Sequence of chain 1.Q:
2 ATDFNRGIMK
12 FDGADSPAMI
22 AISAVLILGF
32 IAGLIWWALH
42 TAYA

Binding-site contacts:
Ligand atom C06 contacts residue AJP1 of chain 1.NB at 4.3 Å.
Ligand atom C08 contacts residue ALA22 of chain 1.Q at 3.5 Å (hydrophobic).
Ligand atom C18 contacts residue PRO18 of chain 1.Q at 2.5 Å (hydrophobic).
Ligand atom C03 contacts residue ALA22 of chain 1.Q at 4.1 Å (hydrophobic).
Ligand atom O25 contacts residue ASP16 of chain 1.Q at 4.4 Å.
Ligand atom O09 contacts residue ALA22 of chain 1.Q at 3.8 Å.
Ligand atom C24 contacts residue PRO18 of chain 1.Q at 4.0 Å (hydrophobic).
Ligand atom C06 contacts residue VAL608 of chain 1.F at 4.5 Å (hydrophobic).
Ligand atom C22 contacts residue ASN607 of chain 1.F at 4.3 Å.
Ligand atom C04 contacts residue ALA22 of chain 1.Q at 3.5 Å (hydrophobic).
Ligand atom C80 contacts residue ASN607 of chain 1.F at 4.1 Å.
Ligand atom C19 contacts residue PRO18 of chain 1.Q at 3.9 Å (hydrophobic).
Ligand atom C81 contacts residue AJP1 of chain 1.NB at 4.5 Å.
Ligand atom C04 contacts residue VAL26 of chain 1.Q at 4.4 Å (hydrophobic).
Ligand atom C21 contacts residue AJP1 of chain 1.NB at 4.0 Å.
Ligand atom C16 contacts residue PRO18 of chain 1.Q at 4.3 Å (hydrophobic).
Ligand atom C10 contacts residue ALA22 of chain 1.Q at 3.7 Å (hydrophobic).
Ligand atom C17 contacts residue PRO18 of chain 1.Q at 3.3 Å (hydrophobic).
Ligand atom O82 contacts residue ALA22 of chain 1.Q at 2.9 Å.
Ligand atom C04 contacts residue ALA25 of chain 1.Q at 4.5 Å (hydrophobic).
Ligand atom O82 contacts residue PRO18 of chain 1.Q at 3.4 Å (h-bond).
Ligand atom C83 contacts residue VAL608 of chain 1.F at 3.1 Å (hydrophobic).
Ligand atom C80 contacts residue ILE21 of chain 1.Q at 3.5 Å (hydrophobic).
Ligand atom C15 contacts residue AJP1 of chain 1.NB at 3.7 Å.
Ligand atom C13 contacts residue AJP1 of chain 1.NB at 2.0 Å.
Ligand atom C07 contacts residue AJP1 of chain 1.NB at 4.1 Å.
Ligand atom C20 contacts residue AJP1 of chain 1.NB at 4.4 Å.
Ligand atom C03 contacts residue VAL26 of chain 1.Q at 3.8 Å (hydrophobic).
Ligand atom C11 contacts residue AJP1 of chain 1.NB at 4.2 Å.
Ligand atom C81 contacts residue VAL608 of chain 1.F at 3.9 Å (hydrophobic).
Ligand atom C14 contacts residue AJP1 of chain 1.NB at 2.6 Å.
Ligand atom C12 contacts residue AJP1 of chain 1.NB at 3.5 Å.
Ligand atom C83 contacts residue ALA25 of chain 1.Q at 4.1 Å (hydrophobic).
Ligand atom C02 contacts residue VAL608 of chain 1.F at 4.5 Å (hydrophobic).

This small molecule binds to this protein.
Small molecule (SMILES): C[C@@H]1CC[C@@]2(OC1)O[C@H]1[C@@H](O)[C@H]3[C@@H]4CC[C@H]5C[C@@H](O[C@@H]6O[C@H](CO)[C@H](O[C@@H]7O[C@H](CO)[C@@H](O)[C@H](O[C@@H]8OC[C@@H](O)[C@H](O)[C@H]8O)[C@H]7O[C@@H]7O[C@H](CO)[C@H](O)[C@H](O[C@@H]8O[C@H](CO)[C@@H](O)[C@H](O)[C@H]8O)[C@H]7O)[C@H](O)[C@H]6O)[C@H](O)C[C@]5(C)[C@H]4CC[C@]3(C)[C@H]1[C@@H]2C

Sequence of chain 1.F:
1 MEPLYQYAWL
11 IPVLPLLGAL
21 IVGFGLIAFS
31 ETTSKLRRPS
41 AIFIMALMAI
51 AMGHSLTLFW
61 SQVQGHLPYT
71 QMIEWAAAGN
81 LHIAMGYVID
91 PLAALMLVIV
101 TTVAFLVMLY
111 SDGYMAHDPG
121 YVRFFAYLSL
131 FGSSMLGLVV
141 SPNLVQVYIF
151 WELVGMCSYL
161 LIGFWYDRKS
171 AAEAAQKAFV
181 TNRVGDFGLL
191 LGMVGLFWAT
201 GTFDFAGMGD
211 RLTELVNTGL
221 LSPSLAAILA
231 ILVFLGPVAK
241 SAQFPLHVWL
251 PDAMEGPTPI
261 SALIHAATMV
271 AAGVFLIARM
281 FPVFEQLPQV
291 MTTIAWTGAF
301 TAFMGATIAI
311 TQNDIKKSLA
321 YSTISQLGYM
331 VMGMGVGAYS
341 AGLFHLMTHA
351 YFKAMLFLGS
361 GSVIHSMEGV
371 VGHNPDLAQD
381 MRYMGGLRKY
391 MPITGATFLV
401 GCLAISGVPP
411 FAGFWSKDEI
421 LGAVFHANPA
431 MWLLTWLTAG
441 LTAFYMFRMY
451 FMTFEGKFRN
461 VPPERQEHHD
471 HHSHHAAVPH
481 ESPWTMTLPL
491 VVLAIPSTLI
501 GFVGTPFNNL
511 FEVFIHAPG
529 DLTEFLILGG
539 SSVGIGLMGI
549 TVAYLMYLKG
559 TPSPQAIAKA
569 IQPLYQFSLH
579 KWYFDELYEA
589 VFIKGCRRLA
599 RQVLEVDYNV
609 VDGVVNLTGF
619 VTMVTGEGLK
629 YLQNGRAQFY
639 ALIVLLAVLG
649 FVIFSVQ